Binding-site contacts:
Ligand atom C8 contacts residue TRP38 of chain 54.B at 4.1 Å (hydrophobic).
Ligand atom O6 contacts residue LYS58 of chain 54.D at 4.2 Å.
Ligand atom N1 contacts residue LYS58 of chain 54.D at 4.0 Å.
Ligand atom C4 contacts residue TRP38 of chain 54.B at 4.1 Å (hydrophobic).
Ligand atom O6 contacts residue TRP38 of chain 54.B at 3.7 Å.
Ligand atom N1 contacts residue TRP38 of chain 54.B at 4.1 Å.
Ligand atom N9 contacts residue TRP38 of chain 54.B at 4.4 Å.
Ligand atom N3 contacts residue TRP38 of chain 54.B at 4.3 Å.
Ligand atom C5 contacts residue TRP38 of chain 54.B at 3.9 Å (hydrophobic).
Ligand atom C6 contacts residue TRP38 of chain 54.B at 3.9 Å (hydrophobic).
Ligand atom N7 contacts residue TRP38 of chain 54.B at 3.7 Å.
Ligand atom C2 contacts residue TRP38 of chain 54.B at 4.2 Å (hydrophobic).

This small molecule binds to this protein.
Small molecule (SMILES): Nc1nc2[nH]cnc2c(=O)[nH]1

Sequence of chain 54.D:
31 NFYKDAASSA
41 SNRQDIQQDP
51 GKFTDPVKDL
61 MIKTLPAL

Sequence of chain 54.B:
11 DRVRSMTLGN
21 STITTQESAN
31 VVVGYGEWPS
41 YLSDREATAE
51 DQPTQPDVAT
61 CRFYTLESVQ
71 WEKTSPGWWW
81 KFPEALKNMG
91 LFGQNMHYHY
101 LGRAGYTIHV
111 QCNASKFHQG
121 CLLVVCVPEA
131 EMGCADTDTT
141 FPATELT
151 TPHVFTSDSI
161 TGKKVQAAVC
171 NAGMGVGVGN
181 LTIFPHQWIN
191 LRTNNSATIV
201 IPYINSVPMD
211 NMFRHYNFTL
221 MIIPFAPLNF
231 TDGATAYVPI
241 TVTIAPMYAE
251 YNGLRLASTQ